A small-molecule ligand and the protein it binds are described below.
Small molecule (SMILES): CC(=O)N[C@@H]1[C@@H](O)[C@H](O)[C@@H](CO)O[C@H]1O

Sequence of chain 1.A:
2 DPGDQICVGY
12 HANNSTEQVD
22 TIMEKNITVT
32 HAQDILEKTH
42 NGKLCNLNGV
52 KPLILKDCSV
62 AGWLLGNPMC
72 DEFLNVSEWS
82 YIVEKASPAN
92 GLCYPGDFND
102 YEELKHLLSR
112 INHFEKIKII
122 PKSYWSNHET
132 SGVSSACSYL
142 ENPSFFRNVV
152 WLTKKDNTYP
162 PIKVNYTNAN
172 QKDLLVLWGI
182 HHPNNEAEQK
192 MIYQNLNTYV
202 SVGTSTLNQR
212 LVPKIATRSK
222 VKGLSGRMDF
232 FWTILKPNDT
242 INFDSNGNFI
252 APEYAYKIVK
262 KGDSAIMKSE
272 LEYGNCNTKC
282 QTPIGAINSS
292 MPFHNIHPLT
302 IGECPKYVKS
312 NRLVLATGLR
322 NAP

Binding-site contacts:
Ligand atom C5 contacts residue ASN27 of chain 1.A at 3.7 Å.
Ligand atom C2 contacts residue ASN27 of chain 1.A at 2.2 Å.
Ligand atom O7 contacts residue ASN27 of chain 1.A at 4.4 Å.
Ligand atom C4 contacts residue ASN27 of chain 1.A at 4.1 Å.
Ligand atom N2 contacts residue ASN27 of chain 1.A at 2.6 Å (h-bond).
Ligand atom O5 contacts residue ASN27 of chain 1.A at 2.4 Å (h-bond).
Ligand atom C7 contacts residue ASN27 of chain 1.A at 3.7 Å.
Ligand atom C1 contacts residue ASN27 of chain 1.A at 1.4 Å.
Ligand atom O5 contacts residue GLN19 of chain 1.A at 3.9 Å.
Ligand atom C3 contacts residue ASN27 of chain 1.A at 3.6 Å.